The protein below binds the small molecule below.
Small molecule (SMILES): Cc1ccncc1NC(=O)Cn1ccc2ccc(F)cc21

Sequence of chain 1.A:
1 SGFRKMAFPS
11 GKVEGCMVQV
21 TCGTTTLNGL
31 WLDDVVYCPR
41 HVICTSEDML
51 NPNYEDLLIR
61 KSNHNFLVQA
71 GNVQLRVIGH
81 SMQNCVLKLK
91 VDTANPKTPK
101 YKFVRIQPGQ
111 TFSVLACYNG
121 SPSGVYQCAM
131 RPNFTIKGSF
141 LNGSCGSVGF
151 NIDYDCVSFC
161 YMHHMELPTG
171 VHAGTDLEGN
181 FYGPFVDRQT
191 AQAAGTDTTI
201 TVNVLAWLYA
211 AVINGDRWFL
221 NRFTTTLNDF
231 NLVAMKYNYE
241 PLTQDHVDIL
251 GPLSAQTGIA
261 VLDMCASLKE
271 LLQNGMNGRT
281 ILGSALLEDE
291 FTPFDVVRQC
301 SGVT

Binding-site contacts:
Ligand atom C14 contacts residue HIS41 of chain 1.A at 3.8 Å.
Ligand atom F contacts residue MET165 of chain 1.A at 3.5 Å.
Ligand atom O contacts residue MET165 of chain 1.A at 3.4 Å.
Ligand atom N contacts residue HIS163 of chain 1.A at 2.8 Å (h-bond).
Ligand atom C12 contacts residue ARG188 of chain 1.A at 3.3 Å.
Ligand atom C9 contacts residue GLN189 of chain 1.A at 3.5 Å.
Ligand atom C2 contacts residue PHE140 of chain 1.A at 3.7 Å (hydrophobic).
Ligand atom C12 contacts residue MET165 of chain 1.A at 3.6 Å (hydrophobic).
Ligand atom C2 contacts residue GLU166 of chain 1.A at 3.4 Å.
Ligand atom C2 contacts residue ASN142 of chain 1.A at 3.8 Å.
Ligand atom N contacts residue GLU166 of chain 1.A at 3.8 Å.
Ligand atom C3 contacts residue GLU166 of chain 1.A at 3.5 Å.
Ligand atom C12 contacts residue MET49 of chain 1.A at 3.5 Å (hydrophobic).
Ligand atom C13 contacts residue HIS164 of chain 1.A at 4.0 Å.
Ligand atom C14 contacts residue MET49 of chain 1.A at 3.9 Å (hydrophobic).
Ligand atom C13 contacts residue MET49 of chain 1.A at 3.7 Å (hydrophobic).
Ligand atom C12 contacts residue ASP187 of chain 1.A at 3.4 Å.
Ligand atom C10 contacts residue MET49 of chain 1.A at 3.7 Å (hydrophobic).
Ligand atom C11 contacts residue ARG188 of chain 1.A at 3.5 Å.
Ligand atom F contacts residue HIS41 of chain 1.A at 3.6 Å.
Ligand atom F contacts residue HIS164 of chain 1.A at 3.7 Å.
Ligand atom C3 contacts residue PHE140 of chain 1.A at 3.2 Å (hydrophobic).
Ligand atom C contacts residue ASN142 of chain 1.A at 3.8 Å.
Ligand atom C13 contacts residue MET165 of chain 1.A at 3.4 Å (hydrophobic).
Ligand atom O contacts residue GLU166 of chain 1.A at 3.2 Å (salt-bridge).
Ligand atom C4 contacts residue GLU166 of chain 1.A at 3.8 Å.
Ligand atom C14 contacts residue MET165 of chain 1.A at 3.5 Å (hydrophobic).
Ligand atom F contacts residue ASP187 of chain 1.A at 3.2 Å.
Ligand atom C14 contacts residue HIS164 of chain 1.A at 3.4 Å.
Ligand atom N contacts residue SER144 of chain 1.A at 3.8 Å.
Ligand atom N contacts residue PHE140 of chain 1.A at 3.6 Å.
Ligand atom C15 contacts residue MET49 of chain 1.A at 3.9 Å (hydrophobic).
Ligand atom N1 contacts residue CYS145 of chain 1.A at 3.6 Å (h-bond).
Ligand atom C4 contacts residue CYS145 of chain 1.A at 3.8 Å (hydrophobic).
Ligand atom C11 contacts residue MET49 of chain 1.A at 3.4 Å (hydrophobic).
Ligand atom C1 contacts residue ASN142 of chain 1.A at 3.8 Å.
Ligand atom C4 contacts residue HIS163 of chain 1.A at 3.2 Å.
Ligand atom C11 contacts residue GLN189 of chain 1.A at 3.6 Å.
Ligand atom C3 contacts residue LEU141 of chain 1.A at 3.9 Å (hydrophobic).
Ligand atom C2 contacts residue LEU141 of chain 1.A at 3.6 Å (hydrophobic).